Sequence of chain 6.A:
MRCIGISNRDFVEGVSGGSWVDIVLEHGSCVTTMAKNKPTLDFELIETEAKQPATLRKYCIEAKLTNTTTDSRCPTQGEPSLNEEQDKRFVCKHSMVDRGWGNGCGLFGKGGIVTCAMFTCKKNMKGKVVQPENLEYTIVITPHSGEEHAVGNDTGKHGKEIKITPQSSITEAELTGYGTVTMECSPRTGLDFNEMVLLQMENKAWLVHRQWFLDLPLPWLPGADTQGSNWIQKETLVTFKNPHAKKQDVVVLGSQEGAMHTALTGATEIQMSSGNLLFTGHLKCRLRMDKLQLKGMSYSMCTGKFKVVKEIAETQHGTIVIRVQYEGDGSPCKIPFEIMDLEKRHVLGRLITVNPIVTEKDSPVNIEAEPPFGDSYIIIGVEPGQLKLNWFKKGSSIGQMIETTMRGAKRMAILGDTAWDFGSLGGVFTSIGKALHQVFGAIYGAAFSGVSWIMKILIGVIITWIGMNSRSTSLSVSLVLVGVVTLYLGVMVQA

Binding-site contacts:
Ligand atom N2 contacts residue ASN67 of chain 6.A at 2.9 Å (h-bond).
Ligand atom C4 contacts residue ASN67 of chain 6.A at 4.2 Å.
Ligand atom C1 contacts residue ASN67 of chain 6.A at 1.4 Å.
Ligand atom C3 contacts residue ASN67 of chain 6.A at 3.8 Å.
Ligand atom O5 contacts residue ASN67 of chain 6.A at 2.4 Å (h-bond).
Ligand atom C8 contacts residue PHE90 of chain 6.A at 3.9 Å (hydrophobic).
Ligand atom O7 contacts residue ASN67 of chain 6.A at 4.1 Å.
Ligand atom C2 contacts residue ASN67 of chain 6.A at 2.5 Å.
Ligand atom C8 contacts residue ASN67 of chain 6.A at 4.2 Å.
Ligand atom C5 contacts residue ASN67 of chain 6.A at 3.7 Å.
Ligand atom C7 contacts residue ASN67 of chain 6.A at 3.7 Å.
Ligand atom C8 contacts residue MET118 of chain 6.A at 4.3 Å (hydrophobic).

This protein binds this small molecule.
Small molecule (SMILES): CC(=O)N[C@@H]1[C@@H](O)[C@H](O)[C@@H](CO)O[C@H]1O